Binding-site contacts:
Ligand atom C6 contacts residue C151 of chain 9.D at 4.2 Å.
Ligand atom O3S contacts residue ARG224 of chain 9.A at 2.9 Å (salt-bridge).
Ligand atom O1S contacts residue GLY222 of chain 9.A at 2.3 Å (h-bond).
Ligand atom O2S contacts residue GLY222 of chain 9.A at 3.3 Å (h-bond).
Ligand atom C2 contacts residue TRP374 of chain 9.A at 4.1 Å (hydrophobic).
Ligand atom C13 contacts residue C151 of chain 9.D at 4.5 Å.
Ligand atom S1 contacts residue GLY222 of chain 9.A at 3.0 Å (h-bond).
Ligand atom S1 contacts residue LYS215 of chain 9.A at 4.1 Å.
Ligand atom C1 contacts residue TRP374 of chain 9.A at 3.6 Å (hydrophobic).
Ligand atom S1 contacts residue TRP374 of chain 9.A at 4.0 Å.
Ligand atom C3 contacts residue TRP374 of chain 9.A at 4.3 Å (hydrophobic).
Ligand atom C9 contacts residue C151 of chain 9.D at 3.4 Å.
Ligand atom C5 contacts residue C151 of chain 9.D at 4.0 Å.
Ligand atom O1S contacts residue LYS215 of chain 9.A at 2.7 Å (salt-bridge).
Ligand atom O3S contacts residue TRP374 of chain 9.A at 3.3 Å.
Ligand atom C8 contacts residue C151 of chain 9.D at 3.7 Å.
Ligand atom O1S contacts residue TRP374 of chain 9.A at 4.3 Å.
Ligand atom C16 contacts residue ASP229 of chain 9.A at 4.3 Å.
Ligand atom O3S contacts residue GLY222 of chain 9.A at 2.9 Å (h-bond).
Ligand atom O1S contacts residue PHE223 of chain 9.A at 4.5 Å.
Ligand atom O3S contacts residue PHE223 of chain 9.A at 3.9 Å.
Ligand atom S1 contacts residue ARG224 of chain 9.A at 4.3 Å.
Ligand atom C11 contacts residue C151 of chain 9.D at 3.5 Å.
Ligand atom O2S contacts residue ARG224 of chain 9.A at 4.5 Å.
Ligand atom C12 contacts residue C151 of chain 9.D at 3.4 Å.
Ligand atom C7 contacts residue C151 of chain 9.D at 3.4 Å.
Ligand atom C10 contacts residue C151 of chain 9.D at 3.4 Å.

This protein binds this small molecule.
Small molecule (SMILES): CCCCCCCCCCCC[N+](C)(C)CCCS(=O)(=O)O

Sequence of chain 9.A:
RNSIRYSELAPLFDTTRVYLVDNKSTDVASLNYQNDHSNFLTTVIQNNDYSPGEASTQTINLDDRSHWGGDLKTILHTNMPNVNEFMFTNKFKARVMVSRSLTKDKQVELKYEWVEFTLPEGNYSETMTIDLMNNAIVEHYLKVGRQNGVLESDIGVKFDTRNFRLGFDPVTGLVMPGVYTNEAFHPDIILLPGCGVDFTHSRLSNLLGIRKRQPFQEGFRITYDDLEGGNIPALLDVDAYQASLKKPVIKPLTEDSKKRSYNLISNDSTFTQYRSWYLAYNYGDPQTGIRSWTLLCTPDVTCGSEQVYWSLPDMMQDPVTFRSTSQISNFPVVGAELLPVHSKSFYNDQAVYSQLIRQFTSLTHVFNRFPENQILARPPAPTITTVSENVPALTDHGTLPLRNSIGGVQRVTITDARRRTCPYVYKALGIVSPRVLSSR